Sequence of chain 1.E:
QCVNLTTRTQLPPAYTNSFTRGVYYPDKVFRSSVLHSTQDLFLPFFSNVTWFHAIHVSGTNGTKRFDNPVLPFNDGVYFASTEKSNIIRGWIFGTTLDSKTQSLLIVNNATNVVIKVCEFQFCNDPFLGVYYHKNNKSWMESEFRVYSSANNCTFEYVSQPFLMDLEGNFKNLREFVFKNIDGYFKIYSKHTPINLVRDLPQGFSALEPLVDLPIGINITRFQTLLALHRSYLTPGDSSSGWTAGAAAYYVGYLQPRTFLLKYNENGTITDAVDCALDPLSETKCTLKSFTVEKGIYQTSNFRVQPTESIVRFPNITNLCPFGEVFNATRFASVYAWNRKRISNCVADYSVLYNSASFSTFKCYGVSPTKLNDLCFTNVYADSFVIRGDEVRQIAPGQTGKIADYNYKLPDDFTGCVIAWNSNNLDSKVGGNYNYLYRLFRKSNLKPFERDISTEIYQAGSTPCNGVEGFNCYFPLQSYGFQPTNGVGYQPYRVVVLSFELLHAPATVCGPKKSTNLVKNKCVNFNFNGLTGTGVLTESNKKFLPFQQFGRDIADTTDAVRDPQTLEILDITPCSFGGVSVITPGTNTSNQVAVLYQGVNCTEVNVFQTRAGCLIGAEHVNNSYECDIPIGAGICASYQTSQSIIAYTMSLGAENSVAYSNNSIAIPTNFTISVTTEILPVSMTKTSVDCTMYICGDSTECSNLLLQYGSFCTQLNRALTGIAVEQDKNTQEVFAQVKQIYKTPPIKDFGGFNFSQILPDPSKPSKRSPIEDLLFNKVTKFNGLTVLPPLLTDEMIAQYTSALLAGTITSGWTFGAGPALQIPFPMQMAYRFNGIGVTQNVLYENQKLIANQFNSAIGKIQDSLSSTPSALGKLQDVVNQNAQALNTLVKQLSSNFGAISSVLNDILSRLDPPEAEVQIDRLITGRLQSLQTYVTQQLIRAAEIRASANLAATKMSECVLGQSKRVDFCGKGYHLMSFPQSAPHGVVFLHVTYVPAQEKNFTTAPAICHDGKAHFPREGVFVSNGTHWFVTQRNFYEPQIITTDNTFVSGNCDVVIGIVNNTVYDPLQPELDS

Binding-site contacts:
Ligand atom O5 contacts residue ASN704 of chain 1.E at 2.3 Å (h-bond).
Ligand atom C3 contacts residue ASN704 of chain 1.E at 3.8 Å.
Ligand atom N2 contacts residue ASN704 of chain 1.E at 2.9 Å (h-bond).
Ligand atom C1 contacts residue GLN1058 of chain 1.E at 4.0 Å.
Ligand atom O6 contacts residue GLN913 of chain 1.E at 3.9 Å.
Ligand atom C7 contacts residue ASN704 of chain 1.E at 3.5 Å.
Ligand atom O7 contacts residue ASN704 of chain 1.E at 3.7 Å.
Ligand atom O7 contacts residue GLN1058 of chain 1.E at 4.4 Å.
Ligand atom C4 contacts residue LEU909 of chain 1.E at 4.5 Å (hydrophobic).
Ligand atom C2 contacts residue ASN704 of chain 1.E at 2.5 Å.
Ligand atom O5 contacts residue GLN1058 of chain 1.E at 3.5 Å (h-bond).
Ligand atom O4 contacts residue LEU909 of chain 1.E at 4.0 Å.
Ligand atom O7 contacts residue LEU909 of chain 1.E at 3.4 Å.
Ligand atom C5 contacts residue ASN704 of chain 1.E at 3.6 Å.
Ligand atom C1 contacts residue LEU909 of chain 1.E at 4.3 Å (hydrophobic).
Ligand atom C4 contacts residue ASN704 of chain 1.E at 4.2 Å.
Ligand atom C2 contacts residue LEU909 of chain 1.E at 4.5 Å (hydrophobic).
Ligand atom C3 contacts residue LEU909 of chain 1.E at 4.1 Å (hydrophobic).
Ligand atom C7 contacts residue LEU909 of chain 1.E at 3.8 Å (hydrophobic).
Ligand atom C8 contacts residue LEU909 of chain 1.E at 4.0 Å (hydrophobic).
Ligand atom C5 contacts residue LEU909 of chain 1.E at 4.2 Å (hydrophobic).
Ligand atom C1 contacts residue ASN704 of chain 1.E at 1.4 Å.
Ligand atom N2 contacts residue LEU909 of chain 1.E at 4.4 Å.

A protein and the small-molecule ligand that binds it are described below.
Small molecule (SMILES): CC(=O)N[C@H]1[C@H](O[C@H]2[C@H](O)[C@@H](NC(C)=O)CO[C@@H]2CO)O[C@H](CO)[C@@H](O)[C@@H]1O